This small molecule binds to this protein.
Small molecule (SMILES): CC(=O)N[C@@H]1[C@@H](O)[C@H](O)[C@@H](CO)O[C@H]1O

Binding-site contacts:
Ligand atom C3 contacts residue ASN134 of chain 1.A at 3.8 Å.
Ligand atom O7 contacts residue ASN134 of chain 1.A at 4.2 Å.
Ligand atom C6 contacts residue THR136 of chain 1.A at 3.7 Å.
Ligand atom C2 contacts residue ASN134 of chain 1.A at 2.4 Å.
Ligand atom C7 contacts residue ASN134 of chain 1.A at 3.9 Å.
Ligand atom C1 contacts residue ASN134 of chain 1.A at 1.5 Å.
Ligand atom N2 contacts residue ASN134 of chain 1.A at 2.8 Å (h-bond).
Ligand atom O6 contacts residue ASN137 of chain 1.A at 2.8 Å (h-bond).
Ligand atom C5 contacts residue THR136 of chain 1.A at 3.8 Å.
Ligand atom O5 contacts residue THR136 of chain 1.A at 3.6 Å.
Ligand atom C4 contacts residue ASN134 of chain 1.A at 4.2 Å.
Ligand atom C1 contacts residue THR136 of chain 1.A at 4.1 Å.
Ligand atom C5 contacts residue ASN134 of chain 1.A at 3.7 Å.
Ligand atom O5 contacts residue ASN134 of chain 1.A at 2.4 Å (h-bond).
Ligand atom C6 contacts residue ASN137 of chain 1.A at 4.0 Å.
Ligand atom C6 contacts residue ASN134 of chain 1.A at 4.4 Å.
Ligand atom O5 contacts residue ASN137 of chain 1.A at 3.8 Å.
Ligand atom O6 contacts residue THR136 of chain 1.A at 2.6 Å (h-bond).
Ligand atom O6 contacts residue ASN134 of chain 1.A at 3.8 Å.

Sequence of chain 1.A:
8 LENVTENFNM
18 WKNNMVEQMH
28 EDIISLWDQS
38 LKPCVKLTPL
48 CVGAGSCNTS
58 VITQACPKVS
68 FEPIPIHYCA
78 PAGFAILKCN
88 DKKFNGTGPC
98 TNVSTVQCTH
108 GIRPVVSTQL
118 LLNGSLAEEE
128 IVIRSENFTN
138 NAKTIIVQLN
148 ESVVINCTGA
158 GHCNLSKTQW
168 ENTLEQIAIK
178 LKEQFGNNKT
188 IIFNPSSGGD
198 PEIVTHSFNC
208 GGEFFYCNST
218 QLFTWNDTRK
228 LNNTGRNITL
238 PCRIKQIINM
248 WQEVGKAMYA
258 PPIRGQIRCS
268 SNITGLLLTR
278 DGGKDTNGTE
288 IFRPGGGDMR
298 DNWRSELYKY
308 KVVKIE